A protein and the small-molecule ligand that binds it are described below.
Small molecule (SMILES): Nc1ncnc2c1ncn2[C@@H]1O[C@H](CO[P](=O)(O)O[P](=O)(O)OC[C@H]2O[C@@H](O)[C@H](O)[C@@H]2O)[C@@H](O)[C@H]1O

Binding-site contacts:
Ligand atom C1' contacts residue PHE268 of chain 1.A at 3.7 Å (hydrophobic).
Ligand atom O2B contacts residue GLY298 of chain 1.A at 2.9 Å (h-bond).
Ligand atom O2D contacts residue THR304 of chain 1.A at 3.6 Å.
Ligand atom O2B contacts residue THR301 of chain 1.A at 2.7 Å (h-bond).
Ligand atom C2 contacts residue THR248 of chain 1.A at 3.7 Å.
Ligand atom N3 contacts residue ARG152 of chain 1.A at 3.5 Å.
Ligand atom O1A contacts residue ARG152 of chain 1.A at 2.9 Å (salt-bridge).
Ligand atom O2D contacts residue ARG275 of chain 1.A at 2.9 Å (salt-bridge).
Ligand atom PA contacts residue ALA151 of chain 1.A at 3.6 Å.
Ligand atom C5D contacts residue THR301 of chain 1.A at 3.2 Å.
Ligand atom O2B contacts residue GLY150 of chain 1.A at 3.7 Å.
Ligand atom C4 contacts residue PHE268 of chain 1.A at 3.3 Å (hydrophobic).
Ligand atom O3A contacts residue GLY150 of chain 1.A at 3.4 Å.
Ligand atom O1D contacts residue THR148 of chain 1.A at 3.0 Å (h-bond).
Ligand atom C5 contacts residue ALA151 of chain 1.A at 3.8 Å (hydrophobic).
Ligand atom C5 contacts residue PHE268 of chain 1.A at 3.7 Å (hydrophobic).
Ligand atom N1 contacts residue ALA151 of chain 1.A at 3.5 Å.
Ligand atom O3A contacts residue ALA151 of chain 1.A at 3.0 Å (h-bond).
Ligand atom N7 contacts residue PHE268 of chain 1.A at 3.5 Å.
Ligand atom N9 contacts residue PHE268 of chain 1.A at 3.3 Å.
Ligand atom C2 contacts residue ALA151 of chain 1.A at 3.7 Å (hydrophobic).
Ligand atom C2D contacts residue THR148 of chain 1.A at 3.4 Å.
Ligand atom C5D contacts residue GLY149 of chain 1.A at 3.5 Å.
Ligand atom O4' contacts residue ARG152 of chain 1.A at 3.3 Å.
Ligand atom O2' contacts residue PHE268 of chain 1.A at 3.5 Å.
Ligand atom C3D contacts residue GLY300 of chain 1.A at 3.8 Å.
Ligand atom O4D contacts residue GLY149 of chain 1.A at 3.1 Å (h-bond).
Ligand atom O2B contacts residue GLY297 of chain 1.A at 3.8 Å.
Ligand atom C8 contacts residue PHE268 of chain 1.A at 3.4 Å (hydrophobic).
Ligand atom O1A contacts residue GLY150 of chain 1.A at 3.4 Å.
Ligand atom N1 contacts residue THR184 of chain 1.A at 3.1 Å (h-bond).
Ligand atom C6 contacts residue ALA151 of chain 1.A at 3.6 Å (hydrophobic).
Ligand atom N3 contacts residue PHE268 of chain 1.A at 3.7 Å.
Ligand atom O1A contacts residue ALA151 of chain 1.A at 2.9 Å (h-bond).
Ligand atom O1D contacts residue GLY149 of chain 1.A at 2.8 Å (h-bond).
Ligand atom C5' contacts residue ARG152 of chain 1.A at 3.8 Å.
Ligand atom PA contacts residue GLY150 of chain 1.A at 3.8 Å.
Ligand atom O2A contacts residue GLY298 of chain 1.A at 3.5 Å.
Ligand atom O1A contacts residue ASN153 of chain 1.A at 2.8 Å (h-bond).
Ligand atom C1D contacts residue GLY149 of chain 1.A at 3.5 Å.

Sequence of chain 1.A:
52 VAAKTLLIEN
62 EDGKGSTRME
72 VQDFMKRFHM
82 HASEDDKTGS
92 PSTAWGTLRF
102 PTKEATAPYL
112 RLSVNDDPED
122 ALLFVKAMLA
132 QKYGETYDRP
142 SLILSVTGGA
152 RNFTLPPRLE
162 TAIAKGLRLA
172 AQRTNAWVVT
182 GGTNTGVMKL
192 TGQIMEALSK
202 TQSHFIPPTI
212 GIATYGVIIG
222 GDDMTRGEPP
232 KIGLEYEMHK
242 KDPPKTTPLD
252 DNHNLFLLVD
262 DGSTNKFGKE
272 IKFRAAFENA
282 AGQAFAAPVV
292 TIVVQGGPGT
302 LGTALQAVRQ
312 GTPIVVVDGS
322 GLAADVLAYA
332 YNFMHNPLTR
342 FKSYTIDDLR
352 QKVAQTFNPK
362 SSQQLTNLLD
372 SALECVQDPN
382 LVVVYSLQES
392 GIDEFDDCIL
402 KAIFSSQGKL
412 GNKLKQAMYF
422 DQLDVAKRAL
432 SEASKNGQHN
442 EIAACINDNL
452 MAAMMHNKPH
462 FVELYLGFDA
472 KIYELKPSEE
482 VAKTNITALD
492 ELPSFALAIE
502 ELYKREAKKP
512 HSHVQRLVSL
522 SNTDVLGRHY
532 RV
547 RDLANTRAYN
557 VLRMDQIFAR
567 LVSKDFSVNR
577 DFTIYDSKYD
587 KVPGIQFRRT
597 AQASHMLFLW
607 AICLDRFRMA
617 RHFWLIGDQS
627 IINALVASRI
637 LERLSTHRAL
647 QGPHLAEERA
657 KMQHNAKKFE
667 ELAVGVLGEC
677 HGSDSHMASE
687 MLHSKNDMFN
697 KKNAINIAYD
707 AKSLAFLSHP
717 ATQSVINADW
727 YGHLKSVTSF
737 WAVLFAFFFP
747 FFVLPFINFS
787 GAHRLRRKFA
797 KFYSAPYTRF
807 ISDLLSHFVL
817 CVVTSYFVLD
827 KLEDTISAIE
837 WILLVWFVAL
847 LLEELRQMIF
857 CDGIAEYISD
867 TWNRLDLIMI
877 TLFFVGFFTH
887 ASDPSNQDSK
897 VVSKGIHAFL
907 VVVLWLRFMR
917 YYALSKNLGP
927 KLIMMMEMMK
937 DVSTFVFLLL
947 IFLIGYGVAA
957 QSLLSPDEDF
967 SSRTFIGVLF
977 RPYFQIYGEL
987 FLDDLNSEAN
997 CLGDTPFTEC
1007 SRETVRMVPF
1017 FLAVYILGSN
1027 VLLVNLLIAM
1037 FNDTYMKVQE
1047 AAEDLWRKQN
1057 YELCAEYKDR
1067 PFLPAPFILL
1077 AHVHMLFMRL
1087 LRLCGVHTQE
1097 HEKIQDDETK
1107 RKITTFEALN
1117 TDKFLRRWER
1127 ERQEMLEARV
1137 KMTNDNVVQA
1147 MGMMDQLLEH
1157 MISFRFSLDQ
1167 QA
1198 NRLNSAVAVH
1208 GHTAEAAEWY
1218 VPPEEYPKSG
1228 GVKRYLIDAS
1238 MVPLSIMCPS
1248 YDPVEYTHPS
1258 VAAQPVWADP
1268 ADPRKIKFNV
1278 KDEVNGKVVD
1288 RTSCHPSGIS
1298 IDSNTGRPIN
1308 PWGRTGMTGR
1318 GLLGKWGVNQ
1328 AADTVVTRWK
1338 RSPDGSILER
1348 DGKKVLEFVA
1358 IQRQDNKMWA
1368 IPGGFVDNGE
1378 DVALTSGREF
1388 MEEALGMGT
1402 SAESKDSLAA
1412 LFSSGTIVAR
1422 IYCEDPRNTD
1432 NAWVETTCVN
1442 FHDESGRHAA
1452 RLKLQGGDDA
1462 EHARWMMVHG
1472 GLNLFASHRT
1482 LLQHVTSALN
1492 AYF